Sequence of chain 1.A:
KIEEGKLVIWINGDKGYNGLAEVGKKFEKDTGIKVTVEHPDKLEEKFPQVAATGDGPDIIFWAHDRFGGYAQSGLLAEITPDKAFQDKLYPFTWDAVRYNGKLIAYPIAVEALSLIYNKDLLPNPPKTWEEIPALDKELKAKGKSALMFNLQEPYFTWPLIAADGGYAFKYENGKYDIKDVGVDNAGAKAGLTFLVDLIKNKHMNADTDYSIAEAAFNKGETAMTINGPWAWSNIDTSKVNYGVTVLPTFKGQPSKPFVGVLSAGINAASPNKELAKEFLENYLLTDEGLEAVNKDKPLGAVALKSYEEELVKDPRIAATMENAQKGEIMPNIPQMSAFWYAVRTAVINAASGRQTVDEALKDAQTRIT

Binding-site contacts:
Ligand atom C6 contacts residue TYR155 of chain 1.A at 3.9 Å (hydrophobic).
Ligand atom O2 contacts residue MET330 of chain 1.A at 3.6 Å.
Ligand atom C1 contacts residue ASP14 of chain 1.A at 3.5 Å.
Ligand atom C3 contacts residue TRP62 of chain 1.A at 3.7 Å (hydrophobic).
Ligand atom O4 contacts residue TRP340 of chain 1.A at 3.8 Å.
Ligand atom O3 contacts residue ALA63 of chain 1.A at 3.5 Å.
Ligand atom C6 contacts residue TRP340 of chain 1.A at 3.7 Å (hydrophobic).
Ligand atom C1 contacts residue TRP230 of chain 1.A at 3.9 Å (hydrophobic).
Ligand atom C6 contacts residue PRO154 of chain 1.A at 3.9 Å (hydrophobic).
Ligand atom O2 contacts residue GLU111 of chain 1.A at 2.8 Å (salt-bridge).
Ligand atom O1 contacts residue ASP14 of chain 1.A at 2.8 Å (salt-bridge).
Ligand atom O4 contacts residue ARG344 of chain 1.A at 3.8 Å.
Ligand atom O3 contacts residue GLU111 of chain 1.A at 3.9 Å.
Ligand atom O3 contacts residue ASP65 of chain 1.A at 2.9 Å (salt-bridge).
Ligand atom O3 contacts residue TYR155 of chain 1.A at 3.9 Å.
Ligand atom C4 contacts residue TRP340 of chain 1.A at 3.6 Å (hydrophobic).
Ligand atom O2 contacts residue ASP65 of chain 1.A at 2.5 Å (salt-bridge).
Ligand atom O5 contacts residue TYR155 of chain 1.A at 3.2 Å.
Ligand atom O2 contacts residue LYS15 of chain 1.A at 2.9 Å (salt-bridge).
Ligand atom O1 contacts residue ASN12 of chain 1.A at 4.0 Å.
Ligand atom C2 contacts residue GLU111 of chain 1.A at 3.6 Å.
Ligand atom O3 contacts residue TRP340 of chain 1.A at 3.9 Å.
Ligand atom C2 contacts residue TRP230 of chain 1.A at 4.0 Å (hydrophobic).
Ligand atom O6 contacts residue PRO154 of chain 1.A at 3.5 Å.
Ligand atom C6 contacts residue ARG344 of chain 1.A at 3.9 Å.
Ligand atom C2 contacts residue LYS15 of chain 1.A at 3.9 Å.
Ligand atom O6 contacts residue GLU153 of chain 1.A at 2.8 Å (salt-bridge).
Ligand atom O2 contacts residue ALA63 of chain 1.A at 3.4 Å.
Ligand atom C3 contacts residue ASP65 of chain 1.A at 3.8 Å.
Ligand atom O3 contacts residue TRP62 of chain 1.A at 3.3 Å (h-bond).
Ligand atom O6 contacts residue TYR155 of chain 1.A at 3.1 Å (h-bond).
Ligand atom O2 contacts residue TRP62 of chain 1.A at 3.5 Å (h-bond).
Ligand atom C4 contacts residue TYR155 of chain 1.A at 3.8 Å (hydrophobic).
Ligand atom C1 contacts residue LYS15 of chain 1.A at 3.8 Å.
Ligand atom O3 contacts residue ARG66 of chain 1.A at 3.0 Å.
Ligand atom O4 contacts residue ARG66 of chain 1.A at 3.8 Å.
Ligand atom C2 contacts residue ASP65 of chain 1.A at 3.3 Å.
Ligand atom O1 contacts residue LYS15 of chain 1.A at 3.1 Å (salt-bridge).
Ligand atom C6 contacts residue GLU153 of chain 1.A at 3.3 Å.
Ligand atom C1 contacts residue TYR155 of chain 1.A at 3.5 Å (hydrophobic).

This small molecule binds to this protein.
Small molecule (SMILES): OC[C@H]1O[C@H](O[C@H]2[C@H](O)[C@@H](O)[C@@H](O)O[C@@H]2CO)[C@H](O)[C@@H](O)[C@@H]1O